The small molecule below binds the protein below.
Small molecule (SMILES): CC(=O)N[C@@H]1[C@@H](O)[C@H](O)[C@@H](CO)O[C@H]1O

Binding-site contacts:
Ligand atom C1 contacts residue ASN372 of chain 1.D at 1.4 Å.
Ligand atom C6 contacts residue ASN372 of chain 1.D at 4.5 Å.
Ligand atom O6 contacts residue NAG1 of chain 1.H at 3.2 Å.
Ligand atom O5 contacts residue ASN372 of chain 1.D at 2.4 Å (h-bond).
Ligand atom C8 contacts residue ASN372 of chain 1.D at 4.5 Å.
Ligand atom C7 contacts residue ASN372 of chain 1.D at 3.4 Å.
Ligand atom C5 contacts residue ASN372 of chain 1.D at 3.7 Å.
Ligand atom C4 contacts residue ASN372 of chain 1.D at 4.2 Å.
Ligand atom C5 contacts residue NAG1 of chain 1.H at 4.3 Å.
Ligand atom O7 contacts residue NAG2 of chain 1.H at 4.2 Å.
Ligand atom C6 contacts residue THR374 of chain 1.D at 4.3 Å.
Ligand atom O6 contacts residue THR374 of chain 1.D at 4.4 Å.
Ligand atom C6 contacts residue NAG1 of chain 1.H at 3.6 Å.
Ligand atom C2 contacts residue ASN372 of chain 1.D at 2.4 Å.
Ligand atom O7 contacts residue NAG1 of chain 1.H at 4.1 Å.
Ligand atom N2 contacts residue ASN372 of chain 1.D at 2.8 Å (h-bond).
Ligand atom O7 contacts residue ASN372 of chain 1.D at 3.7 Å.
Ligand atom C3 contacts residue ASN372 of chain 1.D at 3.8 Å.

Sequence of chain 1.D:
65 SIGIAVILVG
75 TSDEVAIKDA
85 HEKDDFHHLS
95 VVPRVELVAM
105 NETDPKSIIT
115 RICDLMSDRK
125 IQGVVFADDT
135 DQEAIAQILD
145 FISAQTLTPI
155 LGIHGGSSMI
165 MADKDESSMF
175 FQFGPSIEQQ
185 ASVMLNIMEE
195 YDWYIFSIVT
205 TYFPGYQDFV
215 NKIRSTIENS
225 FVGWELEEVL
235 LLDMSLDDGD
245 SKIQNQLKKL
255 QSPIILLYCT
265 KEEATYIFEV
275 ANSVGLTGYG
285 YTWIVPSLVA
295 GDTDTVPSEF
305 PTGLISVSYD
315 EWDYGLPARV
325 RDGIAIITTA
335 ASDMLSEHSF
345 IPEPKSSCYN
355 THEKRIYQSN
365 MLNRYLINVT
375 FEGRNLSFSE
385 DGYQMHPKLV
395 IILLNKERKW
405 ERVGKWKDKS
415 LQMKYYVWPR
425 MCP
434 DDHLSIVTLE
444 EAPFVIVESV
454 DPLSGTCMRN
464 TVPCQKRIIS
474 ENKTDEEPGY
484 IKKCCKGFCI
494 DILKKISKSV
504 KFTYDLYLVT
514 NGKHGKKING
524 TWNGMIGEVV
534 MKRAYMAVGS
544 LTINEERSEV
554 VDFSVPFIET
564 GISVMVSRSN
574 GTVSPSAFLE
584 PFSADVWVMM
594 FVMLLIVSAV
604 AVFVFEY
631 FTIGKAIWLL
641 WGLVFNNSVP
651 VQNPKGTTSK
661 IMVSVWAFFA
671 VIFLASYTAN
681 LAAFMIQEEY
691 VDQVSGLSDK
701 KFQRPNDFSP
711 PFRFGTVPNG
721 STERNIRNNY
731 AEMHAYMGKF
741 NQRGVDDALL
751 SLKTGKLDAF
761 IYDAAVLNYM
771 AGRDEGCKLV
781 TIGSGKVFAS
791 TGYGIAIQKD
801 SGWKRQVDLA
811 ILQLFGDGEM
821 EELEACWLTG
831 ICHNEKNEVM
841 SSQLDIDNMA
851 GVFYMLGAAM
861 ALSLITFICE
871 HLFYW